The small molecule below binds the protein below.
Small molecule (SMILES): CC(=O)N[C@H]1[C@H](O[C@H]2[C@H](O)[C@@H](NC(C)=O)CO[C@@H]2CO)O[C@H](CO)[C@@H](O[C@@H]2O[C@H](CO[C@H]3O[C@H](CO)[C@@H](O)[C@H](O)[C@@H]3O)[C@@H](O)[C@H](O[C@H]3O[C@H](CO)[C@@H](O)[C@H](O)[C@@H]3O)[C@@H]2O)[C@@H]1O

Sequence of chain 2.A:
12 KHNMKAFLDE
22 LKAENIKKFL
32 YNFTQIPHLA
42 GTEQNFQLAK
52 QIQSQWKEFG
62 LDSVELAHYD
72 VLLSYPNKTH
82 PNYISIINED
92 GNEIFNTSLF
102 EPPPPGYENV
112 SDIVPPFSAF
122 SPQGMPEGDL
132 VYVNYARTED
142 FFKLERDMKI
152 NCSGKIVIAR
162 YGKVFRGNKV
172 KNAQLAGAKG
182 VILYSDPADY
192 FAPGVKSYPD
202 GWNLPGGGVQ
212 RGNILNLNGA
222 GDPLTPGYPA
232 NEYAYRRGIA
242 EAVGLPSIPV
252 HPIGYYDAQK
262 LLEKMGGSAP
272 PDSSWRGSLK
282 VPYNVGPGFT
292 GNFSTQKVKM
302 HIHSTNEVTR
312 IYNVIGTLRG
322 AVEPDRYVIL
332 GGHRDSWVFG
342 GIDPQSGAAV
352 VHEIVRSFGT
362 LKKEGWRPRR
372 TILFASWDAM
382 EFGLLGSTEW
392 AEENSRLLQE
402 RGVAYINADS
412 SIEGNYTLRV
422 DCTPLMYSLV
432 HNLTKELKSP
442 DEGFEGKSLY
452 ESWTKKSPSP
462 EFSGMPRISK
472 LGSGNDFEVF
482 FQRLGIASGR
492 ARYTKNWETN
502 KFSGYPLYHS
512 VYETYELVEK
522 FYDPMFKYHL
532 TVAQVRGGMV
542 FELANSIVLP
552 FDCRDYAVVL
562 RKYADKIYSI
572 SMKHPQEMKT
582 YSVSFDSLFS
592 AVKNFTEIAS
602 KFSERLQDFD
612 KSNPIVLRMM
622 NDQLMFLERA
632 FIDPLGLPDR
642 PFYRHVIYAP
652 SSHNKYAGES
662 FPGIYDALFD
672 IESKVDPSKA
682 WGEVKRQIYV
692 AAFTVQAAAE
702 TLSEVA

Binding-site contacts:
Ligand atom O2 contacts residue ARG311 of chain 2.A at 3.3 Å (salt-bridge).
Ligand atom C6 contacts residue GLU233 of chain 2.A at 3.8 Å.
Ligand atom C4 contacts residue ARG311 of chain 2.A at 3.5 Å.
Ligand atom O7 contacts residue GLN697 of chain 1.A at 3.3 Å (h-bond).
Ligand atom C2 contacts residue GLN697 of chain 1.A at 3.7 Å.
Ligand atom N2 contacts residue SER591 of chain 1.A at 2.9 Å (h-bond).
Ligand atom O2 contacts residue HIS69 of chain 2.A at 3.0 Å (h-bond).
Ligand atom C3 contacts residue ARG311 of chain 2.A at 3.7 Å.
Ligand atom C8 contacts residue ALA592 of chain 1.A at 3.8 Å (hydrophobic).
Ligand atom C8 contacts residue SER588 of chain 1.A at 3.5 Å.
Ligand atom C7 contacts residue ASN595 of chain 1.A at 3.8 Å.
Ligand atom C3 contacts residue ASN595 of chain 1.A at 3.7 Å.
Ligand atom O3 contacts residue ARG311 of chain 2.A at 3.0 Å (salt-bridge).
Ligand atom O4 contacts residue GLU233 of chain 2.A at 3.8 Å.
Ligand atom O6 contacts residue LEU67 of chain 2.A at 3.6 Å.
Ligand atom O6 contacts residue GLU233 of chain 2.A at 3.3 Å.
Ligand atom C1 contacts residue SER591 of chain 1.A at 3.6 Å.
Ligand atom C3 contacts residue ARG311 of chain 2.A at 3.8 Å.
Ligand atom C2 contacts residue ARG311 of chain 2.A at 3.8 Å.
Ligand atom C8 contacts residue TYR234 of chain 2.A at 3.7 Å (hydrophobic).
Ligand atom N2 contacts residue GLN697 of chain 1.A at 3.6 Å (h-bond).
Ligand atom C2 contacts residue ASN595 of chain 1.A at 2.4 Å.
Ligand atom C5 contacts residue ASN595 of chain 1.A at 3.6 Å.
Ligand atom O4 contacts residue LEU67 of chain 2.A at 3.7 Å.
Ligand atom O4 contacts residue ARG311 of chain 2.A at 3.8 Å.
Ligand atom C7 contacts residue GLN697 of chain 1.A at 3.4 Å.
Ligand atom C1 contacts residue GLN697 of chain 1.A at 3.8 Å.
Ligand atom O5 contacts residue ASN595 of chain 1.A at 2.2 Å (h-bond).
Ligand atom O2 contacts residue GLU233 of chain 2.A at 2.1 Å (salt-bridge).
Ligand atom O3 contacts residue GLU233 of chain 2.A at 3.6 Å.
Ligand atom C2 contacts residue GLU233 of chain 2.A at 3.0 Å.
Ligand atom C1 contacts residue ASN595 of chain 1.A at 1.4 Å.
Ligand atom C1 contacts residue GLU233 of chain 2.A at 3.5 Å.
Ligand atom C6 contacts residue LEU67 of chain 2.A at 3.1 Å (hydrophobic).
Ligand atom O4 contacts residue GLU233 of chain 2.A at 2.9 Å (salt-bridge).
Ligand atom O6 contacts residue HIS69 of chain 2.A at 2.9 Å (h-bond).
Ligand atom C6 contacts residue HIS69 of chain 2.A at 3.8 Å.
Ligand atom N2 contacts residue ASN595 of chain 1.A at 3.0 Å (h-bond).
Ligand atom C2 contacts residue SER591 of chain 1.A at 3.7 Å.
Ligand atom O5 contacts residue HIS69 of chain 2.A at 3.6 Å.

Sequence of chain 1.A:
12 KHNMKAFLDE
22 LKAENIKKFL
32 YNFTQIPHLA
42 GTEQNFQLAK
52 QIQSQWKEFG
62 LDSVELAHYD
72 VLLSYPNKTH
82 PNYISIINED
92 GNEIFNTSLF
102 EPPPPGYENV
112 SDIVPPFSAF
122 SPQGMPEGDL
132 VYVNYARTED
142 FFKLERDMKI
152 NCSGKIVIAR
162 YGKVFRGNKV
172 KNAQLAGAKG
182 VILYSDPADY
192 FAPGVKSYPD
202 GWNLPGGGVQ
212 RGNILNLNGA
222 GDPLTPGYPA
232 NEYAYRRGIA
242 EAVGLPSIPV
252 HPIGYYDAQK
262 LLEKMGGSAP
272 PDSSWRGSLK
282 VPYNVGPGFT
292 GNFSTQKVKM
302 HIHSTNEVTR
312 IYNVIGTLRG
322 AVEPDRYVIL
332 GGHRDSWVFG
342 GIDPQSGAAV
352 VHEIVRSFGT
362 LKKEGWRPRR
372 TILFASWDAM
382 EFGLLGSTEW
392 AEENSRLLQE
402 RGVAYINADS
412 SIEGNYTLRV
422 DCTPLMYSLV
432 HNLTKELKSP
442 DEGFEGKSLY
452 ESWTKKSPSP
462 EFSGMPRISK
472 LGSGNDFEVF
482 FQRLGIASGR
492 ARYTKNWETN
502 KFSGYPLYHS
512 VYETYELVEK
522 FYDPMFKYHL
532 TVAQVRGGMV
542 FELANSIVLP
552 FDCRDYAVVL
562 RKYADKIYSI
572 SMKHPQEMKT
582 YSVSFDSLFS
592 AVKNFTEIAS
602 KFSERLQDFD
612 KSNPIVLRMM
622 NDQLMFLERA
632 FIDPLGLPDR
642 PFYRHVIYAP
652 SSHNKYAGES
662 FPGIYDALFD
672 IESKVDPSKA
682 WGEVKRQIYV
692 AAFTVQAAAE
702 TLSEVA